This protein binds this small molecule.
Small molecule (SMILES): [H]/N=C(/C)NCC[C@@H](F)C[C@H](N)C(=O)O

Sequence of chain 2.A:
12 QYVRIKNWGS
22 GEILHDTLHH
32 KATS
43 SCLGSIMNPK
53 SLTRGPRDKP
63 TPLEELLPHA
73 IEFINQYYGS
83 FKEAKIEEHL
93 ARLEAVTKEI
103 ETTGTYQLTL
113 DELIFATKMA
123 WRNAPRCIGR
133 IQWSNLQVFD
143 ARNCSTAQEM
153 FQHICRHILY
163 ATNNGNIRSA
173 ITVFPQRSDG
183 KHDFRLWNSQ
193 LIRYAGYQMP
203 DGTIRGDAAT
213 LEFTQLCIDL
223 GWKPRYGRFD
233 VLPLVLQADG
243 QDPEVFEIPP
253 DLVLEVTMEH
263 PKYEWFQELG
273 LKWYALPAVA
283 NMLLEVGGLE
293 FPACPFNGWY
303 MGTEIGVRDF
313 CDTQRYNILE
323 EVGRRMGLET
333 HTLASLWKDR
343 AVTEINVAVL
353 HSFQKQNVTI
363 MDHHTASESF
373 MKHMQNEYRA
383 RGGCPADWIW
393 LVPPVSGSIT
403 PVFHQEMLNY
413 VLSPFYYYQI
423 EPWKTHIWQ

Binding-site contacts:
Ligand atom NX contacts residue TYR302 of chain 2.A at 3.9 Å.
Ligand atom O contacts residue GLN192 of chain 2.A at 3.1 Å (h-bond).
Ligand atom O contacts residue TYR302 of chain 2.A at 2.6 Å (h-bond).
Ligand atom NX contacts residue PRO279 of chain 2.A at 4.0 Å.
Ligand atom OXT contacts residue ASP311 of chain 2.A at 2.7 Å (salt-bridge).
Ligand atom CE contacts residue HEM1 of chain 2.D at 3.9 Å.
Ligand atom NZ contacts residue GLU306 of chain 2.A at 2.9 Å (salt-bridge).
Ligand atom C contacts residue TYR302 of chain 2.A at 3.2 Å (hydrophobic).
Ligand atom CA contacts residue GLN192 of chain 2.A at 3.9 Å.
Ligand atom CX contacts residue PRO279 of chain 2.A at 3.7 Å (hydrophobic).
Ligand atom NZ contacts residue PRO279 of chain 2.A at 3.9 Å.
Ligand atom CT contacts residue HEM1 of chain 2.D at 3.5 Å.
Ligand atom CA contacts residue GLU306 of chain 2.A at 3.4 Å.
Ligand atom F contacts residue ALA280 of chain 2.A at 3.8 Å.
Ligand atom NX contacts residue TRP301 of chain 2.A at 2.7 Å (h-bond).
Ligand atom CB contacts residue GLU306 of chain 2.A at 3.1 Å.
Ligand atom CX contacts residue HEM1 of chain 2.D at 3.7 Å.
Ligand atom NX contacts residue GLU306 of chain 2.A at 2.8 Å (salt-bridge).
Ligand atom C contacts residue GLN192 of chain 2.A at 3.9 Å.
Ligand atom CD contacts residue HEM1 of chain 2.D at 3.5 Å.
Ligand atom CD contacts residue GLU306 of chain 2.A at 3.9 Å.
Ligand atom O contacts residue ASP311 of chain 2.A at 3.7 Å.
Ligand atom F contacts residue PRO279 of chain 2.A at 3.6 Å.
Ligand atom CT contacts residue PRO279 of chain 2.A at 3.9 Å (hydrophobic).
Ligand atom CE contacts residue GLU306 of chain 2.A at 3.9 Å.
Ligand atom NX contacts residue HEM1 of chain 2.D at 3.3 Å.
Ligand atom CT contacts residue GLY300 of chain 2.A at 3.8 Å.
Ligand atom CD contacts residue VAL281 of chain 2.A at 3.9 Å (hydrophobic).
Ligand atom OXT contacts residue TYR302 of chain 2.A at 3.2 Å.
Ligand atom CX contacts residue TRP301 of chain 2.A at 3.7 Å (hydrophobic).
Ligand atom N contacts residue GLU306 of chain 2.A at 2.6 Å (salt-bridge).
Ligand atom CE contacts residue VAL281 of chain 2.A at 4.0 Å (hydrophobic).
Ligand atom O contacts residue TYR276 of chain 2.A at 3.1 Å (h-bond).
Ligand atom NZ contacts residue HEM1 of chain 2.D at 4.0 Å.
Ligand atom C contacts residue ASP311 of chain 2.A at 3.6 Å.
Ligand atom F contacts residue VAL281 of chain 2.A at 3.6 Å.
Ligand atom OXT contacts residue GLU306 of chain 2.A at 3.5 Å.
Ligand atom CT contacts residue TRP301 of chain 2.A at 4.0 Å (hydrophobic).
Ligand atom N contacts residue HEM1 of chain 2.D at 3.3 Å (h-bond).
Ligand atom CX contacts residue GLU306 of chain 2.A at 3.7 Å.